The small molecule below binds the protein below.
Small molecule (SMILES): CC(=O)N[C@@H]1[C@@H](O)[C@H](O)[C@@H](CO)O[C@H]1O

Sequence of chain 2.B:
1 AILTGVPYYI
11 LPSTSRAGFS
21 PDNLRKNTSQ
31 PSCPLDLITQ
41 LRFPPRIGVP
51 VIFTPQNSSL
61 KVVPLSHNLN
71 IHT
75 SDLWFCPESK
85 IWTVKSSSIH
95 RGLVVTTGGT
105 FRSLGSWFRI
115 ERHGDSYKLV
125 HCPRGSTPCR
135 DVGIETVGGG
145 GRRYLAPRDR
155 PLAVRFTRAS

Binding-site contacts:
Ligand atom C6 contacts residue PHE79 of chain 2.B at 4.1 Å (hydrophobic).
Ligand atom C2 contacts residue ASN27 of chain 2.B at 2.7 Å.
Ligand atom C5 contacts residue PHE79 of chain 2.B at 4.3 Å (hydrophobic).
Ligand atom C4 contacts residue ASN27 of chain 2.B at 4.3 Å.
Ligand atom C7 contacts residue ASN27 of chain 2.B at 3.7 Å.
Ligand atom O5 contacts residue PHE79 of chain 2.B at 3.7 Å.
Ligand atom O7 contacts residue ASN27 of chain 2.B at 3.9 Å.
Ligand atom O5 contacts residue ASN27 of chain 2.B at 2.4 Å (h-bond).
Ligand atom C1 contacts residue PHE79 of chain 2.B at 4.5 Å (hydrophobic).
Ligand atom C1 contacts residue ASN27 of chain 2.B at 1.5 Å.
Ligand atom N2 contacts residue ASN27 of chain 2.B at 3.1 Å (h-bond).
Ligand atom C5 contacts residue LEU77 of chain 2.B at 4.3 Å (hydrophobic).
Ligand atom C3 contacts residue ASN27 of chain 2.B at 4.0 Å.
Ligand atom C6 contacts residue LEU77 of chain 2.B at 4.0 Å (hydrophobic).
Ligand atom O6 contacts residue PHE79 of chain 2.B at 3.9 Å.
Ligand atom C5 contacts residue ASN27 of chain 2.B at 3.7 Å.